Binding-site contacts:
Ligand atom O5 contacts residue LYS479 of chain 1.C at 4.2 Å.
Ligand atom O7 contacts residue ASN476 of chain 1.C at 2.9 Å (h-bond).
Ligand atom N2 contacts residue ASN476 of chain 1.C at 3.0 Å (h-bond).
Ligand atom C3 contacts residue ASN476 of chain 1.C at 3.8 Å.
Ligand atom O6 contacts residue LYS479 of chain 1.C at 3.1 Å.
Ligand atom C5 contacts residue ASN476 of chain 1.C at 3.6 Å.
Ligand atom C7 contacts residue ASN476 of chain 1.C at 3.1 Å.
Ligand atom C6 contacts residue LYS479 of chain 1.C at 4.1 Å.
Ligand atom C4 contacts residue ASN476 of chain 1.C at 4.3 Å.
Ligand atom C2 contacts residue ASN476 of chain 1.C at 2.5 Å.
Ligand atom C1 contacts residue ASN476 of chain 1.C at 1.4 Å.
Ligand atom C8 contacts residue ASN476 of chain 1.C at 4.4 Å.
Ligand atom O5 contacts residue ASN476 of chain 1.C at 2.4 Å (h-bond).

Sequence of chain 1.C:
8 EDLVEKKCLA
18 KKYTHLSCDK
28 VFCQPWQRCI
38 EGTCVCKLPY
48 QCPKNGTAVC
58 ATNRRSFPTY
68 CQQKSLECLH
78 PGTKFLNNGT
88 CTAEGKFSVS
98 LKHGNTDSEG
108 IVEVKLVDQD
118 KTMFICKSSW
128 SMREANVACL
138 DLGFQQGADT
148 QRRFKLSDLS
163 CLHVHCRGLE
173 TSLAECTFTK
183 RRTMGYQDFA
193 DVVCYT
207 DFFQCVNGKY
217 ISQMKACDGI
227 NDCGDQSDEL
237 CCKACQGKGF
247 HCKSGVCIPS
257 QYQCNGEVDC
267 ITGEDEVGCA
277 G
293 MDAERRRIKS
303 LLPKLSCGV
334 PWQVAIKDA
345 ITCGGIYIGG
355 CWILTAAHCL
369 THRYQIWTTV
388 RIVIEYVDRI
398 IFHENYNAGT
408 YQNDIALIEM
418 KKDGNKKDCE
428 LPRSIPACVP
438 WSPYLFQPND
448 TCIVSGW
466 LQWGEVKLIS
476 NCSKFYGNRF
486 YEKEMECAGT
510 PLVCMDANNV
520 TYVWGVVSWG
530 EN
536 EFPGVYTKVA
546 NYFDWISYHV

This protein binds this small molecule.
Small molecule (SMILES): CC(=O)N[C@@H]1[C@@H](O)[C@H](O)[C@@H](CO)O[C@H]1O